Sequence of chain 1.B:
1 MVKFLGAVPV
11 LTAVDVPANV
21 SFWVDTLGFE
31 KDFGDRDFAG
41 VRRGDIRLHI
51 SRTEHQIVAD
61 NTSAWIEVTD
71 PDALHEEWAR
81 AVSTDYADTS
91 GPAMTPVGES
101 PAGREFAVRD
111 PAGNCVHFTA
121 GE

The small molecule below binds the protein below.
Small molecule (SMILES): Cc1c(N)nc([C@H](CC(N)=O)NC[C@H](N)C(N)=O)nc1C(=O)N[C@H](C(=O)N[C@H](C)[C@@H](O)[C@H](C)C(=O)N[C@H](C(=O)NCCc1nc(-c2nc(C(=O)NCCC[SH](C)C)cs2)cs1)[C@@H](C)O)[C@@H](O[C@@H]1O[C@@H](CO)[C@@H](O)[C@H](O)[C@@H]1O[C@H]1O[C@H](CO)[C@@H](O)[C@H](OC(N)=O)[C@@H]1O)c1c[nH]cn1

Sequence of chain 1.A:
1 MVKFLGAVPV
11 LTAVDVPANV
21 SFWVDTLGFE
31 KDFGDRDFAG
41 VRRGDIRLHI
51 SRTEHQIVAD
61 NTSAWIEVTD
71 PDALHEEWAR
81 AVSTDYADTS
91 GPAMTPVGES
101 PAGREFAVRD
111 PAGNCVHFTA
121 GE

Binding-site contacts:
Ligand atom C2 contacts residue CU1 of chain 1.E at 3.0 Å.
Ligand atom C29 contacts residue CU1 of chain 1.E at 2.9 Å.
Ligand atom C27 contacts residue CU1 of chain 1.E at 2.9 Å.
Ligand atom NF contacts residue GLY113 of chain 1.B at 2.8 Å (h-bond).
Ligand atom OH1 contacts residue CU1 of chain 1.E at 3.6 Å.
Ligand atom ND contacts residue ARG52 of chain 1.A at 3.0 Å (salt-bridge).
Ligand atom NB contacts residue CU1 of chain 1.E at 2.2 Å.
Ligand atom O40 contacts residue TRP65 of chain 1.B at 3.5 Å.
Ligand atom C43 contacts residue PHE38 of chain 1.A at 3.5 Å (hydrophobic).
Ligand atom NG contacts residue CU1 of chain 1.E at 1.9 Å.
Ligand atom C6 contacts residue CU1 of chain 1.E at 2.8 Å.
Ligand atom C1 contacts residue CU1 of chain 1.E at 3.5 Å.
Ligand atom C44 contacts residue PHE33 of chain 1.A at 3.5 Å (hydrophobic).
Ligand atom O4 contacts residue SER51 of chain 1.A at 2.8 Å (h-bond).
Ligand atom NF contacts residue ASP60 of chain 1.B at 3.2 Å (salt-bridge).
Ligand atom O70 contacts residue ASP60 of chain 1.B at 3.5 Å (salt-bridge).
Ligand atom C14 contacts residue CU1 of chain 1.E at 3.3 Å.
Ligand atom C13 contacts residue CU1 of chain 1.E at 3.1 Å.
Ligand atom NJ contacts residue CU1 of chain 1.E at 1.9 Å.
Ligand atom O67 contacts residue ARG109 of chain 1.B at 2.9 Å (salt-bridge).
Ligand atom C45 contacts residue PHE33 of chain 1.A at 3.4 Å (hydrophobic).
Ligand atom ND contacts residue SER51 of chain 1.A at 3.5 Å (h-bond).
Ligand atom C8 contacts residue ASP60 of chain 1.B at 3.2 Å.
Ligand atom CD contacts residue PHE38 of chain 1.A at 3.3 Å (hydrophobic).
Ligand atom C10 contacts residue CU1 of chain 1.E at 2.9 Å.
Ligand atom NO contacts residue PHE33 of chain 1.A at 3.4 Å.
Ligand atom C3 contacts residue CU1 of chain 1.E at 2.9 Å.
Ligand atom NC contacts residue CU1 of chain 1.E at 2.2 Å.
Ligand atom NE contacts residue ASP60 of chain 1.B at 3.5 Å (salt-bridge).
Ligand atom S43 contacts residue PHE38 of chain 1.A at 3.5 Å.
Ligand atom NF contacts residue THR62 of chain 1.B at 3.1 Å (h-bond).
Ligand atom NQ contacts residue ASP60 of chain 1.B at 3.0 Å (salt-bridge).
Ligand atom C8 contacts residue CYS115 of chain 1.B at 3.5 Å (hydrophobic).
Ligand atom C46 contacts residue PHE33 of chain 1.A at 3.4 Å (hydrophobic).
Ligand atom C12 contacts residue CU1 of chain 1.E at 2.8 Å.
Ligand atom CA contacts residue GLY113 of chain 1.B at 3.5 Å.
Ligand atom C7 contacts residue CU1 of chain 1.E at 2.8 Å.
Ligand atom NH contacts residue CU1 of chain 1.E at 2.0 Å.
Ligand atom O12 contacts residue TYR86 of chain 1.B at 2.8 Å (h-bond).
Ligand atom NF contacts residue CYS115 of chain 1.B at 3.3 Å (h-bond).